Sequence of chain 1.B:
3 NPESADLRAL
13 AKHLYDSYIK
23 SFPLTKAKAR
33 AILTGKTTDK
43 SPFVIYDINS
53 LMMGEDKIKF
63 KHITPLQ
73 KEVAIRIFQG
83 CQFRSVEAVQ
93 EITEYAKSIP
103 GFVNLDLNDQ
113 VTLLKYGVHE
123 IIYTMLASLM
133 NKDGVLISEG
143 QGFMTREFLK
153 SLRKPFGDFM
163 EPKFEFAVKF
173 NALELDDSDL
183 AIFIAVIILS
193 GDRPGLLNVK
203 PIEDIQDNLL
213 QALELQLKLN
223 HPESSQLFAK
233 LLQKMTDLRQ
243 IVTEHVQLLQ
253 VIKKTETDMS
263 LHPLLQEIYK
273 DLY

Binding-site contacts:
Ligand atom CD2 contacts residue GLN92 of chain 1.B at 4.1 Å.
Ligand atom CD1 contacts residue GLU269 of chain 1.B at 3.9 Å.
Ligand atom C contacts residue LYS99 of chain 1.B at 4.0 Å.
Ligand atom CA contacts residue GLU269 of chain 1.B at 3.4 Å.
Ligand atom CE contacts residue LEU109 of chain 1.B at 4.0 Å (hydrophobic).
Ligand atom O contacts residue LYS99 of chain 1.B at 3.4 Å (salt-bridge).
Ligand atom CD1 contacts residue PRO265 of chain 1.B at 3.9 Å (hydrophobic).
Ligand atom CD contacts residue LEU109 of chain 1.B at 3.8 Å (hydrophobic).
Ligand atom C contacts residue GLU269 of chain 1.B at 3.6 Å.
Ligand atom CD2 contacts residue LEU266 of chain 1.B at 4.1 Å (hydrophobic).
Ligand atom NZ contacts residue ASN110 of chain 1.B at 3.1 Å (h-bond).
Ligand atom OG contacts residue GLU269 of chain 1.B at 2.8 Å (salt-bridge).
Ligand atom C contacts residue THR95 of chain 1.B at 4.1 Å.
Ligand atom CB contacts residue GLU269 of chain 1.B at 3.1 Å.
Ligand atom CD1 contacts residue GLN112 of chain 1.B at 3.7 Å.
Ligand atom CG contacts residue LEU109 of chain 1.B at 4.1 Å (hydrophobic).
Ligand atom CD1 contacts residue LEU266 of chain 1.B at 3.6 Å (hydrophobic).
Ligand atom CD1 contacts residue VAL113 of chain 1.B at 3.7 Å (hydrophobic).
Ligand atom O contacts residue LYS99 of chain 1.B at 3.0 Å (salt-bridge).
Ligand atom C contacts residue LYS99 of chain 1.B at 4.1 Å.
Ligand atom N contacts residue GLU269 of chain 1.B at 2.7 Å (salt-bridge).
Ligand atom CD2 contacts residue GLN112 of chain 1.B at 3.8 Å.
Ligand atom CG contacts residue VAL113 of chain 1.B at 3.7 Å (hydrophobic).
Ligand atom CG contacts residue GLU269 of chain 1.B at 3.6 Å.
Ligand atom CE contacts residue ASN110 of chain 1.B at 3.4 Å.
Ligand atom CB contacts residue THR95 of chain 1.B at 3.9 Å.
Ligand atom C contacts residue GLU269 of chain 1.B at 4.0 Å.
Ligand atom CD2 contacts residue PHE104 of chain 1.B at 3.7 Å (hydrophobic).
Ligand atom O contacts residue THR95 of chain 1.B at 4.0 Å.
Ligand atom CG contacts residue LEU116 of chain 1.B at 3.7 Å (hydrophobic).
Ligand atom CB contacts residue GLU269 of chain 1.B at 3.6 Å.
Ligand atom O contacts residue LYS99 of chain 1.B at 4.0 Å.
Ligand atom CB contacts residue LEU266 of chain 1.B at 3.8 Å (hydrophobic).
Ligand atom CD1 contacts residue LEU109 of chain 1.B at 3.9 Å (hydrophobic).
Ligand atom CD2 contacts residue THR95 of chain 1.B at 4.0 Å.
Ligand atom NZ contacts residue LEU109 of chain 1.B at 4.1 Å.
Ligand atom CD2 contacts residue LEU109 of chain 1.B at 3.8 Å (hydrophobic).
Ligand atom CA contacts residue GLU269 of chain 1.B at 3.5 Å.
Ligand atom CD2 contacts residue LEU116 of chain 1.B at 3.6 Å (hydrophobic).
Ligand atom CD1 contacts residue LEU116 of chain 1.B at 3.9 Å (hydrophobic).

This protein binds this small molecule.
Small molecule (SMILES): CC(C)C[C@H](NC(=O)[C@H](CC(C)C)NC(=O)[C@H](CC(C)C)NC(=O)[C@H](CCCCN)NC(=O)[C@H](CCCCN)NC(=O)[C@H](CC(C)C)NC(=O)[C@H](CC(C)C)NC(=O)[C@H](CO)NC(=O)[C@@H]1CCCN1)C(=O)N[C@@H](C)C(=O)N1CCC[C@H]1C(N)=O